Sequence of chain 1.A:
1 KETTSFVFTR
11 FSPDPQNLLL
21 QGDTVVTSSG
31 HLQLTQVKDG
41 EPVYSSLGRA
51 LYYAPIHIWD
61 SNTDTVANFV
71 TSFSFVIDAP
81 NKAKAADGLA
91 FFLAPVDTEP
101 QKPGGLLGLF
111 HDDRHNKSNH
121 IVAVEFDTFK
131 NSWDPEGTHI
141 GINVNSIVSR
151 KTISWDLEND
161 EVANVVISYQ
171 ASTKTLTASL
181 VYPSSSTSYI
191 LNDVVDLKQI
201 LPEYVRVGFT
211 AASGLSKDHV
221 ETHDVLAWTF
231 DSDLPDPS

The small molecule below binds the protein below.
Small molecule (SMILES): CC(=O)N[C@H]1[C@H](O[C@H]2[C@H](O[C@@H]3O[C@@H](C)[C@@H](O)[C@@H](O)[C@@H]3O)[C@@H](NC(C)=O)CO[C@@H]2CO)O[C@H](CO)[C@@H](O[C@@H]2O[C@H](CO[C@H]3O[C@H](CO)[C@@H](O)[C@H](O)[C@@H]3O)[C@@H](O)[C@H](O)[C@@H]2O)[C@@H]1O

Binding-site contacts:
Ligand atom C1 contacts residue ASN116 of chain 1.A at 1.4 Å.
Ligand atom C5 contacts residue ASN116 of chain 1.A at 3.7 Å.
Ligand atom N2 contacts residue ASN116 of chain 1.A at 2.8 Å (h-bond).
Ligand atom C7 contacts residue ASN116 of chain 1.A at 3.5 Å.
Ligand atom O7 contacts residue ARG114 of chain 1.A at 3.6 Å.
Ligand atom C3 contacts residue ASN116 of chain 1.A at 3.8 Å.
Ligand atom C1 contacts residue SER118 of chain 1.A at 4.2 Å.
Ligand atom O6 contacts residue HIS111 of chain 1.A at 3.7 Å.
Ligand atom O7 contacts residue ASN116 of chain 1.A at 3.8 Å.
Ligand atom O5 contacts residue ASN116 of chain 1.A at 2.4 Å (h-bond).
Ligand atom O5 contacts residue SER118 of chain 1.A at 4.1 Å.
Ligand atom C2 contacts residue ASN116 of chain 1.A at 2.4 Å.
Ligand atom C4 contacts residue ASN116 of chain 1.A at 4.2 Å.